Binding-site contacts:
Ligand atom C5 contacts residue GLN577 of chain 1.C at 4.2 Å.
Ligand atom C8 contacts residue ASN328 of chain 1.C at 3.1 Å.
Ligand atom C4 contacts residue ASN328 of chain 1.C at 4.2 Å.
Ligand atom C4 contacts residue GLN577 of chain 1.C at 4.3 Å.
Ligand atom O5 contacts residue ASN328 of chain 1.C at 2.4 Å (h-bond).
Ligand atom O4 contacts residue GLN577 of chain 1.C at 3.6 Å.
Ligand atom N2 contacts residue ASN328 of chain 1.C at 2.9 Å (h-bond).
Ligand atom C1 contacts residue ASN328 of chain 1.C at 1.4 Å.
Ligand atom C3 contacts residue ASN328 of chain 1.C at 3.8 Å.
Ligand atom C5 contacts residue ASN328 of chain 1.C at 3.7 Å.
Ligand atom C8 contacts residue ILE329 of chain 1.C at 4.4 Å (hydrophobic).
Ligand atom C2 contacts residue ASN328 of chain 1.C at 2.5 Å.
Ligand atom C7 contacts residue ASN328 of chain 1.C at 3.5 Å.

A small-molecule ligand and the protein it binds are described below.
Small molecule (SMILES): CC(=O)N[C@@H]1[C@@H](O)[C@H](O)[C@@H](CO)O[C@H]1O

Sequence of chain 1.C:
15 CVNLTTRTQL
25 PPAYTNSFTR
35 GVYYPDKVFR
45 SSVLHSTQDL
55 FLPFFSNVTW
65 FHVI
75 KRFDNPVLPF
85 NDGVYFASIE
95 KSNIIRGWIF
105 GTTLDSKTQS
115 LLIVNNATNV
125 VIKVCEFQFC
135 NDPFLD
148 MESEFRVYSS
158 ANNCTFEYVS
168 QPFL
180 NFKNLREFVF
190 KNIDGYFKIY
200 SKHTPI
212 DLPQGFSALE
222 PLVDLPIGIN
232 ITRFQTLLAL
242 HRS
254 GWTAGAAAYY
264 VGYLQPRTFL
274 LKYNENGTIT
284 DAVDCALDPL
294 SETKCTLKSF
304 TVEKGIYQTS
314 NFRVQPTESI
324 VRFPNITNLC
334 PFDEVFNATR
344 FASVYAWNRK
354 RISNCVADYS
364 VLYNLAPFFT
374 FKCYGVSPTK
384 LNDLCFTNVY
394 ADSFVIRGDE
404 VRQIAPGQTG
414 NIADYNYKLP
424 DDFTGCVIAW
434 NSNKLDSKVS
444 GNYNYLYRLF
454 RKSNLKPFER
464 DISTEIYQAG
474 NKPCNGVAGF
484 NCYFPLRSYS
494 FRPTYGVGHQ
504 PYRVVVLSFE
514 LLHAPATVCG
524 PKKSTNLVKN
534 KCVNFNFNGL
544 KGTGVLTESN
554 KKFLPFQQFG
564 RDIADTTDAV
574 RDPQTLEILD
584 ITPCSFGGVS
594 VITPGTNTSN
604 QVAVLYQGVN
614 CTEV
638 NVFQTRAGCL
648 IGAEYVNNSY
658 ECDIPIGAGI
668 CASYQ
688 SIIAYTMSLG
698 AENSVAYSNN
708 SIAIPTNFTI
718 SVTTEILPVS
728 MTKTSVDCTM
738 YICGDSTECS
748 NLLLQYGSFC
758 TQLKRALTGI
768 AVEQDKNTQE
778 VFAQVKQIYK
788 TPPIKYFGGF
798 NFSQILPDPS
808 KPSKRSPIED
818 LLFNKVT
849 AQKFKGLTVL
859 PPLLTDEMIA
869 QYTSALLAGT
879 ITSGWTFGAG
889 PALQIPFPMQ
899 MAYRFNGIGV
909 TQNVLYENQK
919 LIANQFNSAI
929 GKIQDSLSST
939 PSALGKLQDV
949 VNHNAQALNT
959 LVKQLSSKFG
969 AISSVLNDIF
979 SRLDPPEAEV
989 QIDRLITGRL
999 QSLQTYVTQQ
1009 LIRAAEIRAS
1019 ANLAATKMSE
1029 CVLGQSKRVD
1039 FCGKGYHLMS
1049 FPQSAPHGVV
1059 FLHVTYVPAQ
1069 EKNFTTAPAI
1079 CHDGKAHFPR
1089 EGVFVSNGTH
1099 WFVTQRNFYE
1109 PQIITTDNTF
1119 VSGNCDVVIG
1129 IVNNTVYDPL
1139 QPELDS